Sequence of chain 1.P:
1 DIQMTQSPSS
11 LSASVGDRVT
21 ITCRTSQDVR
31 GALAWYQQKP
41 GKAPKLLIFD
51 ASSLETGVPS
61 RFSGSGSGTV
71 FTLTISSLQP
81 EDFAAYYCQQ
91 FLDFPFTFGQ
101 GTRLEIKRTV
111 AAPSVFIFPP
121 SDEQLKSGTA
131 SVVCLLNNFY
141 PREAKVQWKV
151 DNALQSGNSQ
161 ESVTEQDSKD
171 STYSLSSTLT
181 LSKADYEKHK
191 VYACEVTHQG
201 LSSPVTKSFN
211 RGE

Sequence of chain 1.C:
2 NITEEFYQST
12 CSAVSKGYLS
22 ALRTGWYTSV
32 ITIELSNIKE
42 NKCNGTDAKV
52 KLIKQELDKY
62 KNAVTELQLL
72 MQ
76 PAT

A protein and the small-molecule ligand that binds it are described below.
Small molecule (SMILES): CC(=O)N[C@H]1[C@H](O[C@H]2[C@H](O)[C@@H](NC(C)=O)CO[C@@H]2CO)O[C@H](CO)[C@@H](O[C@@H]2O[C@H](CO)[C@@H](O)[C@H](O[C@H]3O[C@H](CO)[C@@H](O)[C@H](O)[C@@H]3O)[C@@H]2O)[C@@H]1O

Binding-site contacts:
Ligand atom C2 contacts residue LYS39 of chain 1.P at 4.2 Å.
Ligand atom O3 contacts residue GLU81 of chain 1.P at 4.3 Å.
Ligand atom C6 contacts residue LYS45 of chain 1.P at 4.2 Å.
Ligand atom O6 contacts residue LYS45 of chain 1.P at 4.0 Å.
Ligand atom O6 contacts residue GLN37 of chain 1.P at 3.9 Å.
Ligand atom O7 contacts residue GLY57 of chain 1.P at 3.1 Å.
Ligand atom C5 contacts residue GLU81 of chain 1.P at 3.6 Å.
Ligand atom C3 contacts residue GLU81 of chain 1.P at 3.4 Å.
Ligand atom O5 contacts residue GLU81 of chain 1.P at 4.2 Å.
Ligand atom C1 contacts residue GLU81 of chain 1.P at 4.0 Å.
Ligand atom C6 contacts residue GLU81 of chain 1.P at 4.5 Å.
Ligand atom C2 contacts residue GLU81 of chain 1.P at 3.8 Å.
Ligand atom O4 contacts residue GLU81 of chain 1.P at 4.0 Å.
Ligand atom C1 contacts residue GLU81 of chain 1.P at 4.0 Å.
Ligand atom O3 contacts residue ASN2 of chain 1.C at 3.9 Å.
Ligand atom O2 contacts residue GLU81 of chain 1.P at 3.1 Å.
Ligand atom O2 contacts residue GLN37 of chain 1.P at 4.4 Å.
Ligand atom O2 contacts residue LYS39 of chain 1.P at 3.8 Å.
Ligand atom O6 contacts residue ASN2 of chain 1.C at 4.5 Å.
Ligand atom C5 contacts residue ASN2 of chain 1.C at 3.6 Å.
Ligand atom O6 contacts residue PRO59 of chain 1.P at 4.3 Å.
Ligand atom C4 contacts residue GLU81 of chain 1.P at 4.1 Å.
Ligand atom C3 contacts residue LYS39 of chain 1.P at 3.7 Å.
Ligand atom O3 contacts residue GLY57 of chain 1.P at 4.3 Å.
Ligand atom C3 contacts residue GLU81 of chain 1.P at 4.2 Å.
Ligand atom C4 contacts residue ASN2 of chain 1.C at 4.3 Å.
Ligand atom O4 contacts residue GLN37 of chain 1.P at 3.9 Å.
Ligand atom C3 contacts residue ASN2 of chain 1.C at 3.7 Å.
Ligand atom C7 contacts residue GLY57 of chain 1.P at 4.0 Å.
Ligand atom C2 contacts residue GLU81 of chain 1.P at 4.0 Å.
Ligand atom C1 contacts residue ASN2 of chain 1.C at 1.4 Å.
Ligand atom C6 contacts residue GLY57 of chain 1.P at 4.0 Å.
Ligand atom C7 contacts residue ASN2 of chain 1.C at 4.4 Å.
Ligand atom N2 contacts residue ASN2 of chain 1.C at 3.4 Å (h-bond).
Ligand atom O3 contacts residue GLU81 of chain 1.P at 3.3 Å.
Ligand atom O3 contacts residue LYS39 of chain 1.P at 3.5 Å.
Ligand atom O5 contacts residue ASN2 of chain 1.C at 2.4 Å (h-bond).
Ligand atom C6 contacts residue PRO59 of chain 1.P at 4.0 Å (hydrophobic).
Ligand atom C2 contacts residue ASN2 of chain 1.C at 2.5 Å.